Sequence of chain 1.A:
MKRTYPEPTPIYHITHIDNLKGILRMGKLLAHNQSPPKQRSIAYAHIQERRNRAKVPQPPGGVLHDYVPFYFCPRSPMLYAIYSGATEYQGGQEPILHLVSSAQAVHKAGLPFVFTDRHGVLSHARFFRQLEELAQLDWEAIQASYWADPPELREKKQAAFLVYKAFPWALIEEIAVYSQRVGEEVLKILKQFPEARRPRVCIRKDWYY

Binding-site contacts:
Ligand atom C2 contacts residue AR61 of chain 1.C at 2.5 Å.
Ligand atom O2 contacts residue ALA149 of chain 1.A at 3.4 Å (h-bond).
Ligand atom C4 contacts residue TYR147 of chain 1.A at 3.5 Å (hydrophobic).
Ligand atom C4' contacts residue GLN159 of chain 1.A at 3.5 Å.
Ligand atom N7 contacts residue TYR147 of chain 1.A at 3.5 Å.
Ligand atom OP1 contacts residue ARG155 of chain 1.A at 2.9 Å (salt-bridge).
Ligand atom OP2 contacts residue TYR81 of chain 1.A at 3.0 Å (h-bond).
Ligand atom O3' contacts residue ARG51 of chain 1.A at 2.8 Å (salt-bridge).
Ligand atom OP1 contacts residue ARG155 of chain 1.A at 3.0 Å (salt-bridge).
Ligand atom N3 contacts residue HIS47 of chain 1.A at 2.9 Å (h-bond).
Ligand atom OP2 contacts residue TYR45 of chain 1.A at 2.6 Å (h-bond).
Ligand atom OP2 contacts residue ARG155 of chain 1.A at 2.8 Å (salt-bridge).
Ligand atom O4' contacts residue TYR147 of chain 1.A at 3.5 Å.
Ligand atom O4' contacts residue GLN159 of chain 1.A at 3.4 Å (h-bond).
Ligand atom C6 contacts residue TYR45 of chain 1.A at 3.5 Å (hydrophobic).
Ligand atom O4 contacts residue AR61 of chain 1.C at 2.8 Å (h-bond).
Ligand atom N4 contacts residue TYR45 of chain 1.A at 3.5 Å.
Ligand atom O4 contacts residue ALA44 of chain 1.A at 3.2 Å.
Ligand atom O2 contacts residue TYR147 of chain 1.A at 3.4 Å.
Ligand atom O3' contacts residue GLN159 of chain 1.A at 3.4 Å (h-bond).
Ligand atom O2 contacts residue HIS120 of chain 1.A at 2.8 Å (h-bond).
Ligand atom O4 contacts residue SER146 of chain 1.A at 3.2 Å (h-bond).
Ligand atom OP1 contacts residue GLN159 of chain 1.A at 2.9 Å (h-bond).
Ligand atom N9 contacts residue TYR147 of chain 1.A at 3.5 Å.
Ligand atom C2 contacts residue HIS47 of chain 1.A at 3.4 Å.
Ligand atom N3 contacts residue SER146 of chain 1.A at 2.9 Å (h-bond).
Ligand atom C1' contacts residue SER85 of chain 1.A at 3.4 Å.
Ligand atom O4' contacts residue ILE48 of chain 1.A at 3.4 Å.
Ligand atom C8 contacts residue TYR147 of chain 1.A at 3.4 Å (hydrophobic).
Ligand atom O4' contacts residue ALA149 of chain 1.A at 3.4 Å.
Ligand atom N3 contacts residue AR61 of chain 1.C at 1.6 Å.
Ligand atom C4 contacts residue AR61 of chain 1.C at 2.6 Å.
Ligand atom O2 contacts residue TRP148 of chain 1.A at 2.9 Å (h-bond).
Ligand atom C4 contacts residue SER146 of chain 1.A at 3.5 Å.
Ligand atom C5 contacts residue TYR45 of chain 1.A at 3.5 Å (hydrophobic).
Ligand atom C5 contacts residue TYR147 of chain 1.A at 3.5 Å (hydrophobic).
Ligand atom O4 contacts residue TYR45 of chain 1.A at 3.1 Å (h-bond).
Ligand atom O2 contacts residue HIS47 of chain 1.A at 3.2 Å (h-bond).
Ligand atom O4 contacts residue ARG76 of chain 1.A at 2.8 Å (salt-bridge).
Ligand atom O2 contacts residue AR61 of chain 1.C at 2.7 Å.

The small molecule below binds the protein below.
Small molecule (SMILES): Cc1cn([C@H]2C[C@H](O[P](=O)(O)OC[C@H]3O[C@@H](n4cnc5c(=O)nc(N)[nH]c54)C[C@@H]3O[P](=O)(O)OC[C@H]3O[C@@H](n4cc(C)c(=O)[nH]c4=O)C[C@@H]3O[P](=O)(O)OC[C@H]3O[C@@H](n4ccc(N)nc4=O)C[C@@H]3O)[C@@H](CO[P](=O)(O)O[C@H]3C[C@H](n4cnc5c(N)ncnc54)O[C@@H]3C)O2)c(=O)[nH]c1=O